Binding-site contacts:
Ligand atom C2 contacts residue ASN259 of chain 1.B at 2.2 Å.
Ligand atom C1 contacts residue THR261 of chain 1.B at 4.2 Å.
Ligand atom C8 contacts residue THR255 of chain 1.B at 4.1 Å.
Ligand atom O5 contacts residue THR261 of chain 1.B at 4.4 Å.
Ligand atom C4 contacts residue ASN259 of chain 1.B at 4.1 Å.
Ligand atom O7 contacts residue THR255 of chain 1.B at 3.5 Å.
Ligand atom C8 contacts residue GLN256 of chain 1.B at 4.0 Å.
Ligand atom O5 contacts residue ASN259 of chain 1.B at 2.4 Å (h-bond).
Ligand atom O7 contacts residue ASN259 of chain 1.B at 4.0 Å.
Ligand atom C7 contacts residue THR255 of chain 1.B at 4.2 Å.
Ligand atom C8 contacts residue ASN259 of chain 1.B at 3.3 Å.
Ligand atom N2 contacts residue ASN259 of chain 1.B at 2.6 Å (h-bond).
Ligand atom C5 contacts residue ASN259 of chain 1.B at 3.7 Å.
Ligand atom C1 contacts residue ASN259 of chain 1.B at 1.4 Å.
Ligand atom C7 contacts residue ASN259 of chain 1.B at 3.1 Å.
Ligand atom C3 contacts residue ASN259 of chain 1.B at 3.6 Å.

A small-molecule ligand and the protein it binds are described below.
Small molecule (SMILES): CC(=O)N[C@@H]1[C@@H](O)[C@H](O)[C@@H](CO)O[C@H]1O

Sequence of chain 1.B:
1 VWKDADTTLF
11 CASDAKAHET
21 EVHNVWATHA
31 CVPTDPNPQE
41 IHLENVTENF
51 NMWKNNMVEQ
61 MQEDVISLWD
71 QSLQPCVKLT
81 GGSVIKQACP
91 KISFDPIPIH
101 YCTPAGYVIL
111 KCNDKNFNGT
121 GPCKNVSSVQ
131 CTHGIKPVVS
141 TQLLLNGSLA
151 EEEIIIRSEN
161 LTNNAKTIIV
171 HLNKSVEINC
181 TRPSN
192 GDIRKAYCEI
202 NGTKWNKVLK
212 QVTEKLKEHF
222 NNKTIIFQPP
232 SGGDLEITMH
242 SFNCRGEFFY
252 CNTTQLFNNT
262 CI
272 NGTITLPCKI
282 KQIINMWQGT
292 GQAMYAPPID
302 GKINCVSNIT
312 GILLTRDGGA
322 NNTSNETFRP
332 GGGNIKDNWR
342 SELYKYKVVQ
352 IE